Sequence of chain 27.A:
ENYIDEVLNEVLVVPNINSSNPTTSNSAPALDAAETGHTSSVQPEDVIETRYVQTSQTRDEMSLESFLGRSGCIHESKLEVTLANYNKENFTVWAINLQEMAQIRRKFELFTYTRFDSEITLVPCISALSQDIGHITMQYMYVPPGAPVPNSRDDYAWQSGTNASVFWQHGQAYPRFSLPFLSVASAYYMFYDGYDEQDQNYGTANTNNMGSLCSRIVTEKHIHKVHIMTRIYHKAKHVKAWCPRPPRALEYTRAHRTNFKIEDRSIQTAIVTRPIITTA

Binding-site contacts:
Ligand atom C25 contacts residue PHE180 of chain 27.A at 3.5 Å (hydrophobic).
Ligand atom C14 contacts residue SER121 of chain 27.A at 3.5 Å.
Ligand atom C01 contacts residue THR207 of chain 27.A at 2.9 Å.
Ligand atom C10 contacts residue TYR191 of chain 27.A at 3.7 Å (hydrophobic).
Ligand atom C15 contacts residue ILE123 of chain 27.A at 3.6 Å (hydrophobic).
Ligand atom C05 contacts residue LEU101 of chain 27.A at 3.9 Å (hydrophobic).
Ligand atom C09 contacts residue TYR191 of chain 27.A at 3.6 Å (hydrophobic).
Ligand atom C18 contacts residue TYR145 of chain 27.A at 3.8 Å (hydrophobic).
Ligand atom C28 contacts residue MET144 of chain 27.A at 3.8 Å (hydrophobic).
Ligand atom C15 contacts residue LEU182 of chain 27.A at 3.7 Å (hydrophobic).
Ligand atom N24 contacts residue LEU216 of chain 27.A at 3.5 Å.
Ligand atom N08 contacts residue LEU101 of chain 27.A at 3.8 Å.
Ligand atom C19 contacts residue LEU182 of chain 27.A at 3.6 Å (hydrophobic).
Ligand atom C18 contacts residue LEU182 of chain 27.A at 3.2 Å (hydrophobic).
Ligand atom C13 contacts residue MET213 of chain 27.A at 3.4 Å (hydrophobic).
Ligand atom C12 contacts residue ILE99 of chain 27.A at 3.7 Å (hydrophobic).
Ligand atom C04 contacts residue ASN211 of chain 27.A at 3.4 Å.
Ligand atom N24 contacts residue PHE180 of chain 27.A at 3.6 Å.
Ligand atom O26 contacts residue TYR145 of chain 27.A at 3.2 Å.
Ligand atom C28 contacts residue ALA167 of chain 27.A at 3.1 Å (hydrophobic).
Ligand atom C17 contacts residue ILE99 of chain 27.A at 3.8 Å (hydrophobic).
Ligand atom C14 contacts residue HIS237 of chain 27.A at 3.5 Å.
Ligand atom C28 contacts residue TYR145 of chain 27.A at 3.3 Å (hydrophobic).
Ligand atom O16 contacts residue ILE99 of chain 27.A at 3.6 Å.
Ligand atom O26 contacts residue PHE180 of chain 27.A at 3.7 Å.
Ligand atom C21 contacts residue ILE123 of chain 27.A at 3.8 Å (hydrophobic).
Ligand atom C01 contacts residue TYR192 of chain 27.A at 2.9 Å (hydrophobic).
Ligand atom N07 contacts residue LEU101 of chain 27.A at 3.7 Å.
Ligand atom C22 contacts residue ILE123 of chain 27.A at 3.6 Å (hydrophobic).
Ligand atom N06 contacts residue LEU101 of chain 27.A at 3.2 Å.
Ligand atom C17 contacts residue LEU182 of chain 27.A at 3.7 Å (hydrophobic).
Ligand atom O23 contacts residue LEU216 of chain 27.A at 3.7 Å.
Ligand atom C04 contacts residue MET213 of chain 27.A at 3.9 Å (hydrophobic).
Ligand atom C03 contacts residue ASN211 of chain 27.A at 3.1 Å.
Ligand atom C27 contacts residue PHE180 of chain 27.A at 3.2 Å (hydrophobic).
Ligand atom C19 contacts residue TYR145 of chain 27.A at 3.2 Å (hydrophobic).
Ligand atom C28 contacts residue TYR143 of chain 27.A at 3.4 Å (hydrophobic).
Ligand atom C22 contacts residue ILE99 of chain 27.A at 3.9 Å (hydrophobic).
Ligand atom C18 contacts residue ILE99 of chain 27.A at 3.8 Å (hydrophobic).
Ligand atom C09 contacts residue LEU101 of chain 27.A at 3.8 Å (hydrophobic).

A protein and the small-molecule ligand that binds it are described below.
Small molecule (SMILES): CCOc1noc2cc(OCCC3CCN(c4ccc(C)nn4)CC3)ccc12